Binding-site contacts:
Ligand atom C1 contacts residue NAG1 of chain 1.I at 3.9 Å.
Ligand atom C1 contacts residue ASN26 of chain 1.A at 1.4 Å.
Ligand atom O3 contacts residue NAG1 of chain 1.I at 4.4 Å.
Ligand atom C6 contacts residue NAG1 of chain 1.I at 3.9 Å.
Ligand atom N2 contacts residue LEU25 of chain 1.A at 3.3 Å.
Ligand atom C7 contacts residue NAG1 of chain 1.M at 4.0 Å.
Ligand atom O5 contacts residue ASN26 of chain 1.A at 2.1 Å (h-bond).
Ligand atom C7 contacts residue ASN26 of chain 1.A at 4.5 Å.
Ligand atom C5 contacts residue ASN26 of chain 1.A at 3.5 Å.
Ligand atom O7 contacts residue LEU25 of chain 1.C at 3.8 Å.
Ligand atom C4 contacts residue ASN26 of chain 1.A at 4.0 Å.
Ligand atom C1 contacts residue LEU25 of chain 1.A at 4.1 Å (hydrophobic).
Ligand atom O3 contacts residue NAG1 of chain 1.M at 3.7 Å.
Ligand atom N2 contacts residue ASN26 of chain 1.C at 4.4 Å.
Ligand atom C7 contacts residue NAG1 of chain 1.I at 4.2 Å.
Ligand atom C2 contacts residue ASN26 of chain 1.A at 2.5 Å.
Ligand atom C1 contacts residue ASN26 of chain 1.C at 4.1 Å.
Ligand atom C8 contacts residue LEU25 of chain 1.A at 3.7 Å (hydrophobic).
Ligand atom C3 contacts residue NAG1 of chain 1.M at 4.0 Å.
Ligand atom C3 contacts residue NAG1 of chain 1.I at 3.5 Å.
Ligand atom C6 contacts residue ASN26 of chain 1.A at 4.5 Å.
Ligand atom N2 contacts residue ASN26 of chain 1.A at 3.2 Å (h-bond).
Ligand atom C5 contacts residue NAG1 of chain 1.I at 3.8 Å.
Ligand atom C2 contacts residue NAG1 of chain 1.I at 3.8 Å.
Ligand atom C2 contacts residue NAG1 of chain 1.M at 3.9 Å.
Ligand atom C3 contacts residue ASN26 of chain 1.A at 3.8 Å.
Ligand atom O5 contacts residue NAG1 of chain 1.I at 4.2 Å.
Ligand atom O4 contacts residue NAG1 of chain 1.I at 4.0 Å.
Ligand atom C7 contacts residue LEU25 of chain 1.A at 4.0 Å (hydrophobic).
Ligand atom O6 contacts residue NAG1 of chain 1.M at 3.7 Å.
Ligand atom N2 contacts residue NAG1 of chain 1.M at 4.3 Å.
Ligand atom O7 contacts residue NAG1 of chain 1.M at 3.4 Å (h-bond).
Ligand atom C8 contacts residue LEU25 of chain 1.C at 3.1 Å (hydrophobic).
Ligand atom C4 contacts residue NAG1 of chain 1.M at 3.8 Å.
Ligand atom C4 contacts residue NAG1 of chain 1.I at 4.2 Å.
Ligand atom C2 contacts residue ASN26 of chain 1.C at 4.2 Å.
Ligand atom N2 contacts residue NAG1 of chain 1.I at 3.5 Å (h-bond).
Ligand atom C7 contacts residue LEU25 of chain 1.C at 3.4 Å (hydrophobic).
Ligand atom C2 contacts residue LEU25 of chain 1.A at 4.3 Å (hydrophobic).
Ligand atom N2 contacts residue LEU25 of chain 1.C at 3.8 Å.

Sequence of chain 1.C:
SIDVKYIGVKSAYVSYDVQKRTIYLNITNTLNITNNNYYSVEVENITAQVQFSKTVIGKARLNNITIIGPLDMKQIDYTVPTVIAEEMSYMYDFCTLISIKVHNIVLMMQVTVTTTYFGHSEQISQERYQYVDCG

Sequence of chain 1.A:
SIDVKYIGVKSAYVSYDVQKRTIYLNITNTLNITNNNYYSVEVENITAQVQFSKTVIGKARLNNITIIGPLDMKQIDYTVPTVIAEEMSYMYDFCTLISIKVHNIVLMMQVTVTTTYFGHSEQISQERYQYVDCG

A small-molecule ligand and the protein it binds are described below.
Small molecule (SMILES): CC(=O)N[C@@H]1[C@@H](O)[C@H](O)[C@@H](CO)O[C@H]1O